This protein binds this small molecule.
Small molecule (SMILES): CC(=O)N[C@H]1[C@H](O[C@H]2[C@H](O)[C@@H](NC(C)=O)CO[C@@H]2CO[C@H]2O[C@@H](C)[C@@H](O)[C@@H](O)[C@@H]2O)O[C@H](CO)[C@@H](O)[C@@H]1O

Binding-site contacts:
Ligand atom C6 contacts residue ASP340 of chain 5.A at 4.0 Å.
Ligand atom C5 contacts residue ASN341 of chain 5.A at 4.3 Å.
Ligand atom C7 contacts residue ASN341 of chain 5.A at 3.4 Å.
Ligand atom C5 contacts residue ASN341 of chain 5.A at 3.4 Å.
Ligand atom C1 contacts residue SER338 of chain 5.A at 4.0 Å.
Ligand atom C6 contacts residue SER338 of chain 5.A at 3.6 Å.
Ligand atom C6 contacts residue PHE337 of chain 5.A at 3.8 Å (hydrophobic).
Ligand atom O7 contacts residue ASN342 of chain 5.A at 3.4 Å (h-bond).
Ligand atom C6 contacts residue SER338 of chain 5.A at 3.8 Å.
Ligand atom N2 contacts residue ASN341 of chain 5.A at 3.3 Å (h-bond).
Ligand atom C8 contacts residue ASN341 of chain 5.A at 3.4 Å.
Ligand atom O5 contacts residue SER338 of chain 5.A at 4.1 Å.
Ligand atom O5 contacts residue ASN341 of chain 5.A at 2.1 Å (h-bond).
Ligand atom C1 contacts residue GLY336 of chain 5.A at 4.3 Å.
Ligand atom C5 contacts residue GLY336 of chain 5.A at 4.1 Å.
Ligand atom C4 contacts residue ASN341 of chain 5.A at 4.2 Å.
Ligand atom O7 contacts residue GLY336 of chain 5.A at 3.1 Å (h-bond).
Ligand atom O7 contacts residue ALA334 of chain 5.A at 4.3 Å.
Ligand atom O7 contacts residue ILE344 of chain 5.A at 4.1 Å.
Ligand atom C3 contacts residue GLY336 of chain 5.A at 4.1 Å.
Ligand atom C6 contacts residue ASN341 of chain 5.A at 4.1 Å.
Ligand atom O4 contacts residue GLY336 of chain 5.A at 3.8 Å.
Ligand atom C1 contacts residue ASN341 of chain 5.A at 1.4 Å.
Ligand atom O7 contacts residue ASN341 of chain 5.A at 3.9 Å.
Ligand atom O7 contacts residue PRO335 of chain 5.A at 3.8 Å.
Ligand atom C6 contacts residue ASN341 of chain 5.A at 4.5 Å.
Ligand atom O5 contacts residue SER338 of chain 5.A at 3.4 Å.
Ligand atom C7 contacts residue GLY336 of chain 5.A at 4.2 Å.
Ligand atom C3 contacts residue ASN341 of chain 5.A at 3.8 Å.
Ligand atom C2 contacts residue ASN341 of chain 5.A at 2.6 Å.
Ligand atom C5 contacts residue PHE337 of chain 5.A at 4.1 Å (hydrophobic).
Ligand atom C5 contacts residue SER338 of chain 5.A at 3.7 Å.
Ligand atom C7 contacts residue ASN342 of chain 5.A at 4.4 Å.
Ligand atom O7 contacts residue SER343 of chain 5.A at 3.9 Å.

Sequence of chain 5.A:
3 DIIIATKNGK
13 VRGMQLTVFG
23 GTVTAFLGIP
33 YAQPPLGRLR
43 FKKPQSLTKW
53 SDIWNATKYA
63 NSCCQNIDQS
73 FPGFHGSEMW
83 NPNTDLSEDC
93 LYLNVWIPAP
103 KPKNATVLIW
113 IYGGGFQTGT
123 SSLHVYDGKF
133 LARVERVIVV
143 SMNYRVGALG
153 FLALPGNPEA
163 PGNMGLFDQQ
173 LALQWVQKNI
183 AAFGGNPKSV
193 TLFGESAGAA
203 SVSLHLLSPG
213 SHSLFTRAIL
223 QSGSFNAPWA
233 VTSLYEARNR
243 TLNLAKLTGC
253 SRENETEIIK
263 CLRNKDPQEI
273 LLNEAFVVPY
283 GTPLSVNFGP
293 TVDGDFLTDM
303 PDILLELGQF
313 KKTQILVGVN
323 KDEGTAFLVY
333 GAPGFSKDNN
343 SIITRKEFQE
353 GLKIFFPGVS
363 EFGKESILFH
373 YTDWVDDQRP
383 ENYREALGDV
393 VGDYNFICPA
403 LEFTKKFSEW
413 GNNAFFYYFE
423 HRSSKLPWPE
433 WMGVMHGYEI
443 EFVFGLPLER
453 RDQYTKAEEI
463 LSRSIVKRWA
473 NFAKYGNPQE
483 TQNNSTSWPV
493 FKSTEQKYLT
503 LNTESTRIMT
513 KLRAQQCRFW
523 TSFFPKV